Binding-site contacts:
Ligand atom C3 contacts residue TRP205 of chain 3.A at 4.4 Å (hydrophobic).
Ligand atom O6 contacts residue PHE384 of chain 3.A at 3.4 Å.
Ligand atom C4 contacts residue ASN386 of chain 3.A at 4.2 Å.
Ligand atom C5 contacts residue PHE200 of chain 3.A at 4.4 Å (hydrophobic).
Ligand atom C1 contacts residue TRP205 of chain 3.A at 3.8 Å (hydrophobic).
Ligand atom O7 contacts residue ASN386 of chain 3.A at 3.4 Å (h-bond).
Ligand atom O5 contacts residue ASN386 of chain 3.A at 2.2 Å (h-bond).
Ligand atom O7 contacts residue TRP205 of chain 3.A at 4.0 Å.
Ligand atom C4 contacts residue TRP205 of chain 3.A at 4.3 Å (hydrophobic).
Ligand atom O5 contacts residue TRP205 of chain 3.A at 3.5 Å.
Ligand atom C5 contacts residue ASN386 of chain 3.A at 3.5 Å.
Ligand atom C7 contacts residue ASN386 of chain 3.A at 3.5 Å.
Ligand atom C3 contacts residue ASN386 of chain 3.A at 3.7 Å.
Ligand atom O7 contacts residue ARG57 of chain 3.A at 3.6 Å.
Ligand atom C8 contacts residue LEU443 of chain 3.A at 4.1 Å (hydrophobic).
Ligand atom C2 contacts residue ASN386 of chain 3.A at 2.5 Å.
Ligand atom C7 contacts residue ARG57 of chain 3.A at 3.9 Å.
Ligand atom O6 contacts residue PHE200 of chain 3.A at 4.1 Å.
Ligand atom C8 contacts residue PHE384 of chain 3.A at 3.6 Å (hydrophobic).
Ligand atom C4 contacts residue PHE200 of chain 3.A at 4.1 Å (hydrophobic).
Ligand atom O4 contacts residue TRP205 of chain 3.A at 3.2 Å.
Ligand atom C8 contacts residue ARG389 of chain 3.A at 4.3 Å.
Ligand atom C8 contacts residue HIS444 of chain 3.A at 3.8 Å.
Ligand atom O4 contacts residue PHE200 of chain 3.A at 4.2 Å.
Ligand atom O7 contacts residue LEU82 of chain 3.A at 3.7 Å.
Ligand atom C1 contacts residue LEU443 of chain 3.A at 4.5 Å (hydrophobic).
Ligand atom C8 contacts residue ARG57 of chain 3.A at 3.5 Å.
Ligand atom N2 contacts residue ASN386 of chain 3.A at 3.0 Å (h-bond).
Ligand atom O7 contacts residue ARG389 of chain 3.A at 4.3 Å.
Ligand atom N2 contacts residue LEU443 of chain 3.A at 4.4 Å.
Ligand atom C1 contacts residue ASN386 of chain 3.A at 1.4 Å.
Ligand atom C6 contacts residue PHE384 of chain 3.A at 4.0 Å (hydrophobic).
Ligand atom C6 contacts residue PHE200 of chain 3.A at 3.5 Å (hydrophobic).
Ligand atom C2 contacts residue TRP205 of chain 3.A at 4.0 Å (hydrophobic).

Sequence of chain 3.A:
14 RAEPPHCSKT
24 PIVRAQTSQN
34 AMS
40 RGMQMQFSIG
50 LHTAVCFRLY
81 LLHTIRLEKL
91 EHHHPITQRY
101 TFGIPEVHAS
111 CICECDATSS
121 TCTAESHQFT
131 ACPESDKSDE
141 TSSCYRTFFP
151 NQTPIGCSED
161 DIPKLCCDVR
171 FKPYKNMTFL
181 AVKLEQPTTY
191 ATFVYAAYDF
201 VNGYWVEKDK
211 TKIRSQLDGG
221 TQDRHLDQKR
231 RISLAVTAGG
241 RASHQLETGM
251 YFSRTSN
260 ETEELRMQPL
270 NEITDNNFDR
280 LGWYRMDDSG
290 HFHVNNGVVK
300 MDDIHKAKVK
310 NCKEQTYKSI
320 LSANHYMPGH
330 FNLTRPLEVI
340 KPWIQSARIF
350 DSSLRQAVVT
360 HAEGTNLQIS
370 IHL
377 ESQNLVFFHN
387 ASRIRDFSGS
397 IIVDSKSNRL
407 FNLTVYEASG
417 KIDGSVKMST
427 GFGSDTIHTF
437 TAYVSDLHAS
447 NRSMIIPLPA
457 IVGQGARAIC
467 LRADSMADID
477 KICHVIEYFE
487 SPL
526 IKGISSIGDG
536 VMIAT

This small molecule binds to this protein.
Small molecule (SMILES): CC(=O)N[C@H]1[C@H](O[C@H]2[C@H](O)[C@@H](NC(C)=O)CO[C@@H]2CO)O[C@H](CO)[C@@H](O)[C@@H]1O